Binding-site contacts:
Ligand atom O2S contacts residue PHE8 of chain 3.B at 3.7 Å.
Ligand atom O2S contacts residue LEU7 of chain 3.B at 4.2 Å.
Ligand atom O1S contacts residue LEU7 of chain 3.B at 2.9 Å (h-bond).
Ligand atom S contacts residue PRO4 of chain 3.B at 4.3 Å.
Ligand atom C1 contacts residue PHE8 of chain 3.B at 4.0 Å (hydrophobic).
Ligand atom O4 contacts residue LEU7 of chain 3.B at 2.9 Å (h-bond).
Ligand atom C7 contacts residue GLN65 of chain 3.B at 4.1 Å.
Ligand atom O1S contacts residue THR5 of chain 3.B at 3.3 Å (h-bond).
Ligand atom S contacts residue THR5 of chain 3.B at 3.3 Å (h-bond).
Ligand atom O3S contacts residue THR5 of chain 3.B at 2.9 Å (h-bond).
Ligand atom O1S contacts residue GLY6 of chain 3.B at 3.6 Å.
Ligand atom S contacts residue GLY6 of chain 3.B at 4.4 Å.
Ligand atom O3S contacts residue PRO4 of chain 3.B at 3.4 Å.
Ligand atom C9 contacts residue GLN65 of chain 3.B at 3.8 Å.
Ligand atom O1S contacts residue PHE8 of chain 3.B at 4.4 Å.
Ligand atom C3 contacts residue LEU7 of chain 4.A at 4.2 Å (hydrophobic).
Ligand atom C4 contacts residue GLN65 of chain 3.B at 4.5 Å.
Ligand atom O3S contacts residue LEU7 of chain 3.B at 4.5 Å.
Ligand atom C5 contacts residue GLN65 of chain 3.B at 4.4 Å.
Ligand atom C8 contacts residue GLN65 of chain 3.B at 3.0 Å.
Ligand atom O4 contacts residue THR5 of chain 3.B at 3.3 Å (h-bond).
Ligand atom C1 contacts residue LEU7 of chain 3.B at 3.8 Å (hydrophobic).
Ligand atom O4 contacts residue PHE8 of chain 3.B at 2.6 Å (h-bond).
Ligand atom O4 contacts residue PRO4 of chain 3.B at 3.7 Å.
Ligand atom C10 contacts residue GLN65 of chain 3.B at 3.7 Å.
Ligand atom S contacts residue PHE8 of chain 3.B at 3.9 Å.
Ligand atom O4 contacts residue GLY6 of chain 3.B at 3.9 Å.
Ligand atom S contacts residue LEU7 of chain 3.B at 3.5 Å (h-bond).

Sequence of chain 4.A:
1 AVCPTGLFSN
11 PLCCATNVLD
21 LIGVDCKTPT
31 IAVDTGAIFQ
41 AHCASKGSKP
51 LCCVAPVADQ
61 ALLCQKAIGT

Sequence of chain 3.B:
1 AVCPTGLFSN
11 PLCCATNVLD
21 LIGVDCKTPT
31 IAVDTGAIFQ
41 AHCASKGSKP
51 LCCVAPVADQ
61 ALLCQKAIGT

This small molecule binds to this protein.
Small molecule (SMILES): CCCCCCCCCCCCOS(=O)(=O)O